This small molecule binds to this protein.
Small molecule (SMILES): CC[C@H](C)Nc1cc(Nc2ccnc(-c3cnn(S(=O)(=O)C4CC4)c3)n2)ncc1C(=O)NCCC(F)F

Binding-site contacts:
Ligand atom C12 contacts residue LEU151 of chain 1.A at 3.6 Å (hydrophobic).
Ligand atom N17 contacts residue ALA50 of chain 1.A at 3.1 Å.
Ligand atom C12 contacts residue THR161 of chain 1.A at 3.6 Å.
Ligand atom C28 contacts residue LEU99 of chain 1.A at 3.6 Å (hydrophobic).
Ligand atom C35 contacts residue LEU25 of chain 1.A at 3.7 Å (hydrophobic).
Ligand atom C16 contacts residue LEU151 of chain 1.A at 3.3 Å (hydrophobic).
Ligand atom N11 contacts residue LYS52 of chain 1.A at 3.2 Å (salt-bridge).
Ligand atom C34 contacts residue PRO101 of chain 1.A at 3.5 Å (hydrophobic).
Ligand atom C35 contacts residue PRO101 of chain 1.A at 3.3 Å (hydrophobic).
Ligand atom N38 contacts residue LEU151 of chain 1.A at 3.3 Å.
Ligand atom C34 contacts residue LEU25 of chain 1.A at 3.7 Å (hydrophobic).
Ligand atom O3 contacts residue VAL33 of chain 1.A at 3.7 Å.
Ligand atom C14 contacts residue CYS82 of chain 1.A at 3.7 Å (hydrophobic).
Ligand atom O1 contacts residue LYS52 of chain 1.A at 3.2 Å (salt-bridge).
Ligand atom N32 contacts residue MET100 of chain 1.A at 3.4 Å (h-bond).
Ligand atom N13 contacts residue MET97 of chain 1.A at 3.3 Å (h-bond).
Ligand atom C16 contacts residue GLN98 of chain 1.A at 3.6 Å.
Ligand atom C27 contacts residue MET100 of chain 1.A at 3.7 Å (hydrophobic).
Ligand atom O3 contacts residue PHE30 of chain 1.A at 3.2 Å.
Ligand atom N29 contacts residue MET100 of chain 1.A at 2.9 Å (h-bond).
Ligand atom C14 contacts residue THR161 of chain 1.A at 3.5 Å.
Ligand atom O1 contacts residue PHE30 of chain 1.A at 3.2 Å.
Ligand atom C4 contacts residue ASN149 of chain 1.A at 3.6 Å.
Ligand atom C12 contacts residue MET97 of chain 1.A at 3.4 Å (hydrophobic).
Ligand atom C15 contacts residue GLN98 of chain 1.A at 3.2 Å.
Ligand atom C28 contacts residue MET100 of chain 1.A at 3.0 Å (hydrophobic).
Ligand atom F36 contacts residue LEU25 of chain 1.A at 3.1 Å.
Ligand atom N13 contacts residue THR161 of chain 1.A at 2.8 Å (h-bond).
Ligand atom N38 contacts residue MET97 of chain 1.A at 3.4 Å.
Ligand atom N17 contacts residue GLN98 of chain 1.A at 3.0 Å (h-bond).
Ligand atom C15 contacts residue LEU151 of chain 1.A at 3.6 Å (hydrophobic).
Ligand atom F36 contacts residue LEU99 of chain 1.A at 3.6 Å.
Ligand atom C10 contacts residue THR161 of chain 1.A at 3.5 Å.
Ligand atom C18 contacts residue ALA50 of chain 1.A at 3.5 Å (hydrophobic).
Ligand atom C33 contacts residue PRO101 of chain 1.A at 3.3 Å (hydrophobic).
Ligand atom C6 contacts residue ASN149 of chain 1.A at 3.5 Å.
Ligand atom N32 contacts residue PRO101 of chain 1.A at 3.5 Å (h-bond).
Ligand atom O31 contacts residue LEU25 of chain 1.A at 3.5 Å.
Ligand atom N32 contacts residue GLY103 of chain 1.A at 3.6 Å.
Ligand atom C14 contacts residue MET97 of chain 1.A at 3.6 Å (hydrophobic).

Sequence of chain 1.A:
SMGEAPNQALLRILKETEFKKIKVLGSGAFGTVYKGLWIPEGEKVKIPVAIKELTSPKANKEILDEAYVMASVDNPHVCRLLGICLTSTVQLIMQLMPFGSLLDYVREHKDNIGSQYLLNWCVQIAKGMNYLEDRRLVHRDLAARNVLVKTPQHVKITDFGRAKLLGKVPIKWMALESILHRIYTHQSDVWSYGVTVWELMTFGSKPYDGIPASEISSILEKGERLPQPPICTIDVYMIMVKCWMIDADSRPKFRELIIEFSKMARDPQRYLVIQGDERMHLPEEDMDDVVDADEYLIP